The protein below binds the small molecule below.
Small molecule (SMILES): C=C(C)[C@@H]1CC[NH+]2CCC[C@@H](C)[C@]2(C)C1

Sequence of chain 1.B:
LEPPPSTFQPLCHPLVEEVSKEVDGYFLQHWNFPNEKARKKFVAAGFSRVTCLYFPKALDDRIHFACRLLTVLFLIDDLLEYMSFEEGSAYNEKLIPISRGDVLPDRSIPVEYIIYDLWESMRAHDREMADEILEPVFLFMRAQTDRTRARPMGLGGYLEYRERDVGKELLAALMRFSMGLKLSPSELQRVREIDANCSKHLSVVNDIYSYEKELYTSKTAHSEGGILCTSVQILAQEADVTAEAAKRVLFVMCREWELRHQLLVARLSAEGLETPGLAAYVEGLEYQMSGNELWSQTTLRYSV

Binding-site contacts:
Ligand atom CAK contacts residue TYR61 of chain 1.B at 3.4 Å (hydrophobic).
Ligand atom NAN contacts residue POP1 of chain 1.M at 3.4 Å (h-bond).
Ligand atom CAA contacts residue LEU178 of chain 1.B at 3.4 Å (hydrophobic).
Ligand atom CAD contacts residue PHE81 of chain 1.B at 3.9 Å (hydrophobic).
Ligand atom CAG contacts residue ASN213 of chain 1.B at 3.6 Å.
Ligand atom CAC contacts residue GLY174 of chain 1.B at 4.3 Å.
Ligand atom CAB contacts residue ASN213 of chain 1.B at 3.6 Å.
Ligand atom CAE contacts residue LEU80 of chain 1.B at 4.1 Å (hydrophobic).
Ligand atom CAI contacts residue ASN213 of chain 1.B at 4.1 Å.
Ligand atom CAB contacts residue TYR61 of chain 1.B at 4.2 Å (hydrophobic).
Ligand atom CAA contacts residue ASN299 of chain 1.B at 4.1 Å.
Ligand atom CAH contacts residue POP1 of chain 1.M at 3.6 Å.
Ligand atom CAK contacts residue ASN299 of chain 1.B at 3.9 Å.
Ligand atom CAM contacts residue PHE147 of chain 1.B at 4.0 Å (hydrophobic).
Ligand atom CAL contacts residue TYR61 of chain 1.B at 3.3 Å (hydrophobic).
Ligand atom CAA contacts residue LEU209 of chain 1.B at 4.0 Å (hydrophobic).
Ligand atom CAA contacts residue VAL173 of chain 1.B at 4.2 Å (hydrophobic).
Ligand atom CAG contacts residue POP1 of chain 1.M at 3.8 Å.
Ligand atom CAF contacts residue PHE147 of chain 1.B at 3.7 Å (hydrophobic).
Ligand atom CAB contacts residue ASN299 of chain 1.B at 3.8 Å.
Ligand atom CAF contacts residue LEU80 of chain 1.B at 4.1 Å (hydrophobic).
Ligand atom CAE contacts residue PHE81 of chain 1.B at 4.3 Å (hydrophobic).
Ligand atom CAG contacts residue TYR61 of chain 1.B at 3.9 Å (hydrophobic).
Ligand atom CAC contacts residue VAL173 of chain 1.B at 3.5 Å (hydrophobic).
Ligand atom CAH contacts residue PHE81 of chain 1.B at 3.3 Å (hydrophobic).
Ligand atom CAI contacts residue TYR309 of chain 1.B at 4.3 Å (hydrophobic).
Ligand atom CAI contacts residue PHE81 of chain 1.B at 3.5 Å (hydrophobic).
Ligand atom NAN contacts residue PHE81 of chain 1.B at 4.1 Å.
Ligand atom CAK contacts residue VAL173 of chain 1.B at 3.7 Å (hydrophobic).
Ligand atom CAM contacts residue VAL173 of chain 1.B at 3.9 Å (hydrophobic).
Ligand atom CAJ contacts residue POP1 of chain 1.M at 4.3 Å.
Ligand atom CAJ contacts residue VAL173 of chain 1.B at 3.1 Å (hydrophobic).
Ligand atom CAB contacts residue VAL173 of chain 1.B at 3.3 Å (hydrophobic).
Ligand atom CAO contacts residue VAL173 of chain 1.B at 4.1 Å (hydrophobic).
Ligand atom CAC contacts residue PHE147 of chain 1.B at 4.1 Å (hydrophobic).
Ligand atom CAI contacts residue POP1 of chain 1.M at 3.1 Å.
Ligand atom CAB contacts residue LEU209 of chain 1.B at 3.5 Å (hydrophobic).
Ligand atom CAE contacts residue ASP84 of chain 1.B at 3.7 Å.
Ligand atom CAL contacts residue VAL173 of chain 1.B at 4.3 Å (hydrophobic).
Ligand atom CAA contacts residue TYR61 of chain 1.B at 3.5 Å (hydrophobic).